This small molecule binds to this protein.
Small molecule (SMILES): CC(=O)N[C@@H]1[C@@H](O)[C@H](O)[C@@H](CO)O[C@H]1O

Binding-site contacts:
Ligand atom C4 contacts residue ASN61 of chain 1.C at 4.2 Å.
Ligand atom N2 contacts residue ASN30 of chain 1.C at 3.9 Å.
Ligand atom O7 contacts residue ASN61 of chain 1.C at 3.0 Å (h-bond).
Ligand atom C7 contacts residue ASN30 of chain 1.C at 3.0 Å.
Ligand atom C7 contacts residue SER60 of chain 1.C at 3.7 Å.
Ligand atom C3 contacts residue ASN61 of chain 1.C at 3.8 Å.
Ligand atom C7 contacts residue ASN61 of chain 1.C at 3.0 Å.
Ligand atom C8 contacts residue ASN30 of chain 1.C at 3.2 Å.
Ligand atom C5 contacts residue ASN61 of chain 1.C at 3.7 Å.
Ligand atom C7 contacts residue THR29 of chain 1.C at 4.0 Å.
Ligand atom N2 contacts residue ASN61 of chain 1.C at 3.0 Å (h-bond).
Ligand atom O7 contacts residue THR29 of chain 1.C at 2.9 Å (h-bond).
Ligand atom C1 contacts residue ASN61 of chain 1.C at 1.4 Å.
Ligand atom C8 contacts residue SER60 of chain 1.C at 3.4 Å.
Ligand atom C8 contacts residue PHE59 of chain 1.C at 3.6 Å (hydrophobic).
Ligand atom C8 contacts residue ASN61 of chain 1.C at 3.3 Å.
Ligand atom O7 contacts residue ASN30 of chain 1.C at 2.7 Å (h-bond).
Ligand atom O7 contacts residue SER60 of chain 1.C at 3.0 Å (h-bond).
Ligand atom C2 contacts residue ASN61 of chain 1.C at 2.5 Å.
Ligand atom O7 contacts residue VAL62 of chain 1.C at 4.4 Å.
Ligand atom C1 contacts residue TYR28 of chain 1.C at 3.9 Å (hydrophobic).
Ligand atom O5 contacts residue TYR28 of chain 1.C at 3.7 Å.
Ligand atom O5 contacts residue ASN61 of chain 1.C at 2.4 Å (h-bond).

Sequence of chain 1.C:
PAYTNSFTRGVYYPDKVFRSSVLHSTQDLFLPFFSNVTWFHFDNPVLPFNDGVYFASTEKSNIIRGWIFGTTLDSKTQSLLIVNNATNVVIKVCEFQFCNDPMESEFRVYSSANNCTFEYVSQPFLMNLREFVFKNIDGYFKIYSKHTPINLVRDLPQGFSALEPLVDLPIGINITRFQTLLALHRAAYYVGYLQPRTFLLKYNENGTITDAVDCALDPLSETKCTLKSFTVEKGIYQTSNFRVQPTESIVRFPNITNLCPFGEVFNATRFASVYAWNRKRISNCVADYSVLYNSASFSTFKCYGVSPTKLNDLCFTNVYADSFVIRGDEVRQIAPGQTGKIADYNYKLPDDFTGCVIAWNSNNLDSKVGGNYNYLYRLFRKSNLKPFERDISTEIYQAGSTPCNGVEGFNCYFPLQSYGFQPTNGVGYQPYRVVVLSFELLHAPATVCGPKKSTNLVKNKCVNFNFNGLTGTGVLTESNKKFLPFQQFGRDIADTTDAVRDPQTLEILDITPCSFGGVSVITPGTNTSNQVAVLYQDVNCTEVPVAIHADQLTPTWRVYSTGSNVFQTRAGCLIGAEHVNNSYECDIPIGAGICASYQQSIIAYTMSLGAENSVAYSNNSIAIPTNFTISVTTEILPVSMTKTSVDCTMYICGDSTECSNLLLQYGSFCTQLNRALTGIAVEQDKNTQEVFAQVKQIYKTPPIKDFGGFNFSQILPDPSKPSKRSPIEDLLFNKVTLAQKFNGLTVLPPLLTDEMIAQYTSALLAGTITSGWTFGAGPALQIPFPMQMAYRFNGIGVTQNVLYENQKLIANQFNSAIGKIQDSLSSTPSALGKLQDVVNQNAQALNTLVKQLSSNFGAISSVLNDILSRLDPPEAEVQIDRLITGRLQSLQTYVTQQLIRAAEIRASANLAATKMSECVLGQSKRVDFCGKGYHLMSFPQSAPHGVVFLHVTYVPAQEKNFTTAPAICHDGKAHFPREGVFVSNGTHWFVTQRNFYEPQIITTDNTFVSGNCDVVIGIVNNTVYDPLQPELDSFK